Sequence of chain 1.A:
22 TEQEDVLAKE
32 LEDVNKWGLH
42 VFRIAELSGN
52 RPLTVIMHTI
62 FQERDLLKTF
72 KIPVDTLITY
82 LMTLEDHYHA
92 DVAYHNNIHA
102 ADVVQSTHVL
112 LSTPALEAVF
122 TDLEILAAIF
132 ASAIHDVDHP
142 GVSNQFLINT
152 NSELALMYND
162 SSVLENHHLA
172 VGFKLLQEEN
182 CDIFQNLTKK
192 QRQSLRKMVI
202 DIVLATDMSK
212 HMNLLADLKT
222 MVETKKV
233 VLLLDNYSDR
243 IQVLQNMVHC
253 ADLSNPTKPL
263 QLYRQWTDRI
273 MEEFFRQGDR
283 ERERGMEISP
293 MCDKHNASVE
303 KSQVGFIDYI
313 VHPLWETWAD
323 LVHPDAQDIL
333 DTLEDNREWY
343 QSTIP

Binding-site contacts:
Ligand atom O3 contacts residue GLN305 of chain 1.A at 3.0 Å (h-bond).
Ligand atom C8 contacts residue PHE308 of chain 1.A at 3.8 Å (hydrophobic).
Ligand atom O10 contacts residue PHE308 of chain 1.A at 3.9 Å.
Ligand atom C6 contacts residue PHE276 of chain 1.A at 3.4 Å (hydrophobic).
Ligand atom C7 contacts residue SER304 of chain 1.A at 3.8 Å.
Ligand atom C12 contacts residue ASN257 of chain 1.A at 3.5 Å.
Ligand atom C12 contacts residue PHE308 of chain 1.A at 3.9 Å (hydrophobic).
Ligand atom C8 contacts residue MET293 of chain 1.A at 3.8 Å (hydrophobic).
Ligand atom C21 contacts residue THR207 of chain 1.A at 3.5 Å.
Ligand atom O3 contacts residue PHE308 of chain 1.A at 3.6 Å.
Ligand atom N22 contacts residue MET209 of chain 1.A at 3.5 Å.
Ligand atom C4 contacts residue PHE308 of chain 1.A at 3.8 Å (hydrophobic).
Ligand atom C11 contacts residue ASN257 of chain 1.A at 3.8 Å.
Ligand atom CL20 contacts residue LEU255 of chain 1.A at 3.4 Å.
Ligand atom CL25 contacts residue HIS96 of chain 1.A at 3.7 Å.
Ligand atom O10 contacts residue GLN305 of chain 1.A at 3.1 Å (h-bond).
Ligand atom C21 contacts residue MET209 of chain 1.A at 3.5 Å (hydrophobic).
Ligand atom N22 contacts residue THR207 of chain 1.A at 3.7 Å.
Ligand atom C21 contacts residue ASP254 of chain 1.A at 3.6 Å.
Ligand atom O10 contacts residue ILE272 of chain 1.A at 3.5 Å.
Ligand atom C19 contacts residue ASP254 of chain 1.A at 3.8 Å.
Ligand atom C1 contacts residue PHE308 of chain 1.A at 3.5 Å (hydrophobic).
Ligand atom C6 contacts residue MET273 of chain 1.A at 3.8 Å (hydrophobic).
Ligand atom CL20 contacts residue ASP254 of chain 1.A at 3.4 Å.
Ligand atom C11 contacts residue THR269 of chain 1.A at 3.6 Å.
Ligand atom C2 contacts residue PHE308 of chain 1.A at 3.4 Å (hydrophobic).
Ligand atom O17 contacts residue EDO1 of chain 1.R at 2.7 Å (h-bond).
Ligand atom C11 contacts residue GLN305 of chain 1.A at 3.8 Å.
Ligand atom C8 contacts residue SER304 of chain 1.A at 3.7 Å.
Ligand atom C7 contacts residue MET293 of chain 1.A at 3.6 Å (hydrophobic).
Ligand atom C7 contacts residue GLN305 of chain 1.A at 3.6 Å.
Ligand atom C9 contacts residue ILE272 of chain 1.A at 3.7 Å (hydrophobic).
Ligand atom C5 contacts residue PHE276 of chain 1.A at 3.4 Å (hydrophobic).
Ligand atom C11 contacts residue TRP268 of chain 1.A at 3.9 Å (hydrophobic).
Ligand atom C24 contacts residue EDO1 of chain 1.R at 3.8 Å.
Ligand atom C8 contacts residue GLN305 of chain 1.A at 3.6 Å.
Ligand atom C15 contacts residue EDO1 of chain 1.R at 3.9 Å.
Ligand atom C13 contacts residue TYR95 of chain 1.A at 3.7 Å (hydrophobic).
Ligand atom C9 contacts residue PHE308 of chain 1.A at 3.5 Å (hydrophobic).
Ligand atom C14 contacts residue PHE308 of chain 1.A at 3.6 Å (hydrophobic).

This small molecule binds to this protein.
Small molecule (SMILES): COc1ccc(C(=O)Nc2c(Cl)cncc2Cl)cc1OC1CCCC1